Sequence of chain 1.A:
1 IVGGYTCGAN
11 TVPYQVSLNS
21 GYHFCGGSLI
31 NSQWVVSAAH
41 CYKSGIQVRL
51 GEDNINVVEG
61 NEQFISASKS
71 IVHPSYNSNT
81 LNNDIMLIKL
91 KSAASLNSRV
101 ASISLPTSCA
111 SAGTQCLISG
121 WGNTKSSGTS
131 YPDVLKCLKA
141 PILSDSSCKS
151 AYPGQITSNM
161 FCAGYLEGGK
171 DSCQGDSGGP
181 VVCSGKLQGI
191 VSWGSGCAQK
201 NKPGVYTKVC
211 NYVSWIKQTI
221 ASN

Binding-site contacts:
Ligand atom C7 contacts residue GLY194 of chain 1.A at 4.2 Å.
Ligand atom C5 contacts residue CYS173 of chain 1.A at 4.3 Å (hydrophobic).
Ligand atom C4 contacts residue CYS173 of chain 1.A at 4.2 Å (hydrophobic).
Ligand atom C8 contacts residue SER192 of chain 1.A at 3.5 Å.
Ligand atom N2 contacts residue TRP193 of chain 1.A at 4.2 Å.
Ligand atom C6 contacts residue CYS197 of chain 1.A at 4.1 Å (hydrophobic).
Ligand atom C3 contacts residue GLN174 of chain 1.A at 4.0 Å.
Ligand atom N1 contacts residue SER177 of chain 1.A at 3.2 Å (h-bond).
Ligand atom C9 contacts residue TRP193 of chain 1.A at 3.5 Å (hydrophobic).
Ligand atom C8 contacts residue SER177 of chain 1.A at 3.7 Å.
Ligand atom C9 contacts residue SER172 of chain 1.A at 4.3 Å.
Ligand atom C9 contacts residue GLY194 of chain 1.A at 3.7 Å.
Ligand atom C7 contacts residue SER192 of chain 1.A at 4.5 Å.
Ligand atom C5 contacts residue GLY196 of chain 1.A at 3.9 Å.
Ligand atom C7 contacts residue TRP193 of chain 1.A at 4.0 Å (hydrophobic).
Ligand atom C6 contacts residue GLN174 of chain 1.A at 4.0 Å.
Ligand atom C4 contacts residue GLN174 of chain 1.A at 4.2 Å.
Ligand atom C5 contacts residue CYS197 of chain 1.A at 3.9 Å (hydrophobic).
Ligand atom N2 contacts residue CYS173 of chain 1.A at 4.2 Å.
Ligand atom N1 contacts residue SER192 of chain 1.A at 4.1 Å.
Ligand atom C2 contacts residue GLN174 of chain 1.A at 3.5 Å.
Ligand atom C8 contacts residue TRP193 of chain 1.A at 3.9 Å (hydrophobic).
Ligand atom CL contacts residue GLY196 of chain 1.A at 3.9 Å.
Ligand atom C1 contacts residue GLN174 of chain 1.A at 3.5 Å.
Ligand atom C8 contacts residue VAL191 of chain 1.A at 4.5 Å (hydrophobic).
Ligand atom N2 contacts residue ASP171 of chain 1.A at 3.3 Å (salt-bridge).
Ligand atom C7 contacts residue CYS173 of chain 1.A at 4.5 Å (hydrophobic).
Ligand atom C10 contacts residue VAL191 of chain 1.A at 4.4 Å (hydrophobic).
Ligand atom N2 contacts residue GLY204 of chain 1.A at 3.9 Å.
Ligand atom C10 contacts residue CYS173 of chain 1.A at 3.6 Å (hydrophobic).
Ligand atom CL contacts residue CYS197 of chain 1.A at 3.6 Å.
Ligand atom C3 contacts residue SER177 of chain 1.A at 4.3 Å.
Ligand atom N2 contacts residue SER172 of chain 1.A at 2.8 Å (h-bond).
Ligand atom N2 contacts residue GLY196 of chain 1.A at 4.5 Å.
Ligand atom C5 contacts residue GLN174 of chain 1.A at 4.0 Å.
Ligand atom C10 contacts residue SER172 of chain 1.A at 2.9 Å.

The small molecule below binds the protein below.
Small molecule (SMILES): NCCc1c[nH]c2ccc(Cl)cc12